Sequence of chain 1.A:
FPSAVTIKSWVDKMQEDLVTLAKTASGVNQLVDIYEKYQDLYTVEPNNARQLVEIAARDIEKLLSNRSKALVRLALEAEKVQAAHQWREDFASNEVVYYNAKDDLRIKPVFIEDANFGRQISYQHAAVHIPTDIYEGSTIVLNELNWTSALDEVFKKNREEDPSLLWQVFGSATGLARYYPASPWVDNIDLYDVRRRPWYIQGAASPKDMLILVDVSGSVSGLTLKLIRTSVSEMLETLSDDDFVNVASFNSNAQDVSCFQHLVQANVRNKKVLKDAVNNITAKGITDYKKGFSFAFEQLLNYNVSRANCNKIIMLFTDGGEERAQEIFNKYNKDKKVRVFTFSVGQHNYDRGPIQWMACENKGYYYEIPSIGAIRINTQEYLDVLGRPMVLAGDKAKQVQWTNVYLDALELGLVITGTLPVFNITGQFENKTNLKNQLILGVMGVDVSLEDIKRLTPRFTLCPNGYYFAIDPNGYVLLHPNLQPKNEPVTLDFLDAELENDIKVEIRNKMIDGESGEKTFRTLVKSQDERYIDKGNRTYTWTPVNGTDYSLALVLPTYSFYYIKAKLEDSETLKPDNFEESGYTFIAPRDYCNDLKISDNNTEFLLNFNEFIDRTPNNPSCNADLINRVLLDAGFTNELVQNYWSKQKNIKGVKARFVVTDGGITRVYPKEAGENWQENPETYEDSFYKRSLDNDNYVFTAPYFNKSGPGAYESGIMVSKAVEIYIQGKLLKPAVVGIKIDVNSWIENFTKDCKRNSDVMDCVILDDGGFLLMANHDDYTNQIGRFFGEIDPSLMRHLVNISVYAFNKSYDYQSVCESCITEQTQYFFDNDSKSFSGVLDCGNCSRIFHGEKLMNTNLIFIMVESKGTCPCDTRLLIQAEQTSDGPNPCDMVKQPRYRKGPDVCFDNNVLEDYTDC

Binding-site contacts:
Ligand atom C4 contacts residue ASN184 of chain 1.A at 4.3 Å.
Ligand atom C3 contacts residue ASN184 of chain 1.A at 3.9 Å.
Ligand atom C6 contacts residue ASN120 of chain 1.A at 3.5 Å.
Ligand atom O5 contacts residue PHE117 of chain 1.A at 3.8 Å.
Ligand atom O6 contacts residue ARG114 of chain 1.A at 4.1 Å.
Ligand atom N2 contacts residue ASN184 of chain 1.A at 2.5 Å (h-bond).
Ligand atom C8 contacts residue ASN184 of chain 1.A at 3.4 Å.
Ligand atom C2 contacts residue ASN184 of chain 1.A at 2.6 Å.
Ligand atom O4 contacts residue ASN120 of chain 1.A at 4.1 Å.
Ligand atom O5 contacts residue GLN112 of chain 1.A at 3.9 Å.
Ligand atom C1 contacts residue GLN112 of chain 1.A at 3.4 Å.
Ligand atom C3 contacts residue GLN112 of chain 1.A at 4.1 Å.
Ligand atom C4 contacts residue ASN120 of chain 1.A at 4.4 Å.
Ligand atom C6 contacts residue ARG114 of chain 1.A at 4.3 Å.
Ligand atom C7 contacts residue ASN184 of chain 1.A at 2.8 Å.
Ligand atom C2 contacts residue GLN112 of chain 1.A at 4.1 Å.
Ligand atom C1 contacts residue PHE117 of chain 1.A at 4.5 Å (hydrophobic).
Ligand atom C5 contacts residue ASN184 of chain 1.A at 3.7 Å.
Ligand atom N2 contacts residue GLN112 of chain 1.A at 4.3 Å.
Ligand atom O7 contacts residue ASN184 of chain 1.A at 3.2 Å (h-bond).
Ligand atom O6 contacts residue ASN120 of chain 1.A at 4.0 Å.
Ligand atom C5 contacts residue GLN112 of chain 1.A at 3.8 Å.
Ligand atom C1 contacts residue ASN184 of chain 1.A at 1.5 Å.
Ligand atom O6 contacts residue PHE117 of chain 1.A at 3.5 Å.
Ligand atom O5 contacts residue ASN184 of chain 1.A at 2.4 Å (h-bond).
Ligand atom O6 contacts residue ASP116 of chain 1.A at 4.0 Å.

The small molecule below binds the protein below.
Small molecule (SMILES): CC(=O)N[C@@H]1[C@@H](O)[C@H](O)[C@@H](CO)O[C@H]1O